Binding-site contacts:
Ligand atom C5 contacts residue ASN57 of chain 2.B at 3.7 Å.
Ligand atom C7 contacts residue ASN57 of chain 2.B at 3.2 Å.
Ligand atom C2 contacts residue ASN57 of chain 2.B at 2.5 Å.
Ligand atom O7 contacts residue ASN57 of chain 2.B at 3.2 Å (h-bond).
Ligand atom N2 contacts residue ARG14 of chain 2.B at 4.0 Å.
Ligand atom O5 contacts residue ARG14 of chain 2.B at 4.1 Å.
Ligand atom O5 contacts residue ASN57 of chain 2.B at 2.4 Å (h-bond).
Ligand atom C4 contacts residue ASN57 of chain 2.B at 4.4 Å.
Ligand atom C2 contacts residue ARG14 of chain 2.B at 3.9 Å.
Ligand atom C1 contacts residue ASN57 of chain 2.B at 1.5 Å.
Ligand atom C1 contacts residue ARG14 of chain 2.B at 3.3 Å.
Ligand atom C3 contacts residue ASN57 of chain 2.B at 3.9 Å.
Ligand atom C5 contacts residue ARG14 of chain 2.B at 4.0 Å.
Ligand atom C8 contacts residue ASN57 of chain 2.B at 4.2 Å.
Ligand atom C3 contacts residue ARG14 of chain 2.B at 4.0 Å.
Ligand atom N2 contacts residue ASN57 of chain 2.B at 2.9 Å (h-bond).

This protein binds this small molecule.
Small molecule (SMILES): CC(=O)N[C@@H]1[C@@H](O)[C@H](O)[C@@H](CO)O[C@H]1O

Sequence of chain 2.B:
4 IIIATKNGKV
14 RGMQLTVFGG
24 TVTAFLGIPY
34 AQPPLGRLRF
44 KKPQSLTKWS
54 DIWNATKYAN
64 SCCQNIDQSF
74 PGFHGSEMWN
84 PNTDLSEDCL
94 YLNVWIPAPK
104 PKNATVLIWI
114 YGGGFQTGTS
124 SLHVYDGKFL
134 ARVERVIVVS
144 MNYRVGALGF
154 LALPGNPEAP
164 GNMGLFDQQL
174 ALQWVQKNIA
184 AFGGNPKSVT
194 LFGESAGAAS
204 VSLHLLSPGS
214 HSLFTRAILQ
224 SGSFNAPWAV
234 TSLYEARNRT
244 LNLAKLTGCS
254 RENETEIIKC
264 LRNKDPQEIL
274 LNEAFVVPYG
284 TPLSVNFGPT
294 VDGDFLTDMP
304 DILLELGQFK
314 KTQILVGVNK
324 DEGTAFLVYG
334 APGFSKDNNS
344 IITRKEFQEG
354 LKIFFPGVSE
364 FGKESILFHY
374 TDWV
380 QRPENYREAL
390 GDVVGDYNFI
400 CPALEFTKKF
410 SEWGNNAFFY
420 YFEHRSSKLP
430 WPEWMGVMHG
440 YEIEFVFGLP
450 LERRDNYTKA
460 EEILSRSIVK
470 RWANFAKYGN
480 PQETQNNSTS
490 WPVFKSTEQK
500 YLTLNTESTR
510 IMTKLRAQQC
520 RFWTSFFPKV